Binding-site contacts:
Ligand atom O4 contacts residue ARG391 of chain 1.A at 2.7 Å (salt-bridge).
Ligand atom C1 contacts residue THR245 of chain 1.A at 4.2 Å.
Ligand atom C1 contacts residue PHE117 of chain 1.A at 4.4 Å (hydrophobic).
Ligand atom C1 contacts residue FAD1 of chain 1.J at 4.2 Å.
Ligand atom O4 contacts residue HIS356 of chain 1.A at 2.9 Å (h-bond).
Ligand atom O2 contacts residue THR245 of chain 1.A at 2.9 Å (h-bond).
Ligand atom O5 contacts residue ARG391 of chain 1.A at 3.0 Å (salt-bridge).
Ligand atom C1 contacts residue LEU243 of chain 1.A at 4.2 Å (hydrophobic).
Ligand atom C2 contacts residue PHE117 of chain 1.A at 3.9 Å (hydrophobic).
Ligand atom C4 contacts residue HIS356 of chain 1.A at 4.0 Å.
Ligand atom C4 contacts residue ARG391 of chain 1.A at 2.9 Å.
Ligand atom C1 contacts residue HIS233 of chain 1.A at 3.8 Å.
Ligand atom O1 contacts residue HIS356 of chain 1.A at 4.2 Å.
Ligand atom O3 contacts residue ARG391 of chain 1.A at 4.1 Å.
Ligand atom O2 contacts residue LEU243 of chain 1.A at 4.4 Å.
Ligand atom O3 contacts residue HIS233 of chain 1.A at 4.2 Å.
Ligand atom C2 contacts residue FAD1 of chain 1.J at 4.2 Å.
Ligand atom O5 contacts residue GLY393 of chain 1.A at 3.8 Å.
Ligand atom C4 contacts residue GLY393 of chain 1.A at 4.5 Å.
Ligand atom C1 contacts residue GLY51 of chain 1.A at 4.5 Å.
Ligand atom O5 contacts residue FAD1 of chain 1.J at 3.0 Å (h-bond).
Ligand atom O3 contacts residue ARG288 of chain 1.A at 3.8 Å.
Ligand atom O1 contacts residue LEU243 of chain 1.A at 3.3 Å.
Ligand atom O2 contacts residue GLY51 of chain 1.A at 3.6 Å.
Ligand atom O2 contacts residue GLU246 of chain 1.A at 3.6 Å.
Ligand atom O1 contacts residue FAD1 of chain 1.J at 4.4 Å.
Ligand atom O4 contacts residue FAD1 of chain 1.J at 3.1 Å.
Ligand atom O2 contacts residue FAD1 of chain 1.J at 4.3 Å.
Ligand atom O3 contacts residue GLY393 of chain 1.A at 4.2 Å.
Ligand atom C3 contacts residue ARG391 of chain 1.A at 4.0 Å.
Ligand atom O2 contacts residue PHE117 of chain 1.A at 3.7 Å.
Ligand atom O2 contacts residue GLU50 of chain 1.A at 4.4 Å.
Ligand atom O3 contacts residue GLN231 of chain 1.A at 4.1 Å.
Ligand atom C3 contacts residue GLY393 of chain 1.A at 4.2 Å.
Ligand atom O5 contacts residue SER394 of chain 1.A at 3.0 Å (h-bond).
Ligand atom O1 contacts residue HIS233 of chain 1.A at 3.2 Å.
Ligand atom O2 contacts residue HIS233 of chain 1.A at 4.5 Å.
Ligand atom C4 contacts residue FAD1 of chain 1.J at 3.6 Å.
Ligand atom C1 contacts residue GLU246 of chain 1.A at 4.3 Å.
Ligand atom C4 contacts residue SER394 of chain 1.A at 4.2 Å.

The small molecule below binds the protein below.
Small molecule (SMILES): O=C([O-])CC(=O)C(=O)O

Sequence of chain 1.A:
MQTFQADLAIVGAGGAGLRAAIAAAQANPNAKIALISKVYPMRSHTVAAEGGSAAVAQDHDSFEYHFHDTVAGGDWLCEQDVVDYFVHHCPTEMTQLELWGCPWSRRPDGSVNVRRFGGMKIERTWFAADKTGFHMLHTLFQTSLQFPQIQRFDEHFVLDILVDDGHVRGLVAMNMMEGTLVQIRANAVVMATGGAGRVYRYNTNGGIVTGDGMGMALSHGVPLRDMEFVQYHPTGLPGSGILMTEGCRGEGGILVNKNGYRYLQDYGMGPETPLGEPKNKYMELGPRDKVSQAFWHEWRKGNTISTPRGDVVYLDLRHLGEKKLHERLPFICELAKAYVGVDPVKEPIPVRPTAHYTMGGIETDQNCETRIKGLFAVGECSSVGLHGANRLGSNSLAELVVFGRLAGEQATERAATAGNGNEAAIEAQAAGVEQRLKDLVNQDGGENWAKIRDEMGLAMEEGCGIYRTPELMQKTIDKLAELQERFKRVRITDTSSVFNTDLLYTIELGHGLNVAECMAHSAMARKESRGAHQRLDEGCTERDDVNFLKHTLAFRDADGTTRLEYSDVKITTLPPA